Binding-site contacts:
Ligand atom C8 contacts residue GLU146 of chain 1.A at 4.2 Å.
Ligand atom C6 contacts residue TYR88 of chain 1.A at 4.1 Å (hydrophobic).
Ligand atom C10 contacts residue GLU146 of chain 1.A at 4.4 Å.
Ligand atom C13 contacts residue TYR88 of chain 1.A at 3.9 Å (hydrophobic).
Ligand atom C3 contacts residue PHE91 of chain 1.A at 3.6 Å (hydrophobic).
Ligand atom C1 contacts residue ALA145 of chain 1.A at 3.8 Å (hydrophobic).
Ligand atom N1 contacts residue TYR88 of chain 1.A at 3.0 Å (h-bond).
Ligand atom F1 contacts residue PRO121 of chain 1.A at 3.3 Å.
Ligand atom C10 contacts residue ARG219 of chain 1.A at 4.2 Å.
Ligand atom C13 contacts residue HIS157 of chain 1.A at 3.9 Å.
Ligand atom C1 contacts residue LEU92 of chain 1.A at 4.0 Å (hydrophobic).
Ligand atom C11 contacts residue PHE91 of chain 1.A at 3.7 Å (hydrophobic).
Ligand atom C5 contacts residue TYR88 of chain 1.A at 3.8 Å (hydrophobic).
Ligand atom C11 contacts residue PRO121 of chain 1.A at 4.1 Å (hydrophobic).
Ligand atom C1 contacts residue TRP96 of chain 1.A at 3.6 Å (hydrophobic).
Ligand atom C11 contacts residue ARG219 of chain 1.A at 4.3 Å.
Ligand atom C14 contacts residue HIS157 of chain 1.A at 3.9 Å.
Ligand atom C10 contacts residue PHE91 of chain 1.A at 3.7 Å (hydrophobic).
Ligand atom C6 contacts residue LEU92 of chain 1.A at 4.0 Å (hydrophobic).
Ligand atom C10 contacts residue HIS157 of chain 1.A at 3.5 Å.
Ligand atom C12 contacts residue LYS61 of chain 1.A at 4.4 Å.
Ligand atom N2 contacts residue TYR88 of chain 1.A at 4.3 Å.
Ligand atom C2 contacts residue GLU146 of chain 1.A at 4.2 Å.
Ligand atom C11 contacts residue HIS157 of chain 1.A at 3.5 Å.
Ligand atom C9 contacts residue HIS157 of chain 1.A at 3.8 Å.
Ligand atom F1 contacts residue LYS61 of chain 1.A at 3.8 Å.
Ligand atom C3 contacts residue GLU146 of chain 1.A at 3.5 Å.
Ligand atom F1 contacts residue PHE91 of chain 1.A at 4.3 Å.
Ligand atom F1 contacts residue HIS157 of chain 1.A at 3.8 Å.
Ligand atom C12 contacts residue HIS157 of chain 1.A at 3.7 Å.
Ligand atom C4 contacts residue PHE91 of chain 1.A at 4.2 Å (hydrophobic).
Ligand atom C13 contacts residue LYS61 of chain 1.A at 3.9 Å.
Ligand atom C6 contacts residue ALA145 of chain 1.A at 3.9 Å (hydrophobic).
Ligand atom C14 contacts residue TYR88 of chain 1.A at 4.1 Å (hydrophobic).
Ligand atom C1 contacts residue PHE91 of chain 1.A at 4.4 Å (hydrophobic).
Ligand atom C7 contacts residue TYR88 of chain 1.A at 3.7 Å (hydrophobic).
Ligand atom C12 contacts residue PHE91 of chain 1.A at 4.2 Å (hydrophobic).
Ligand atom C2 contacts residue TRP96 of chain 1.A at 3.9 Å (hydrophobic).
Ligand atom C12 contacts residue PRO121 of chain 1.A at 4.2 Å (hydrophobic).
Ligand atom C2 contacts residue PHE91 of chain 1.A at 3.7 Å (hydrophobic).

The small molecule below binds the protein below.
Small molecule (SMILES): Fc1ccc(Cn2cnc3ccccc32)cc1

Sequence of chain 1.A:
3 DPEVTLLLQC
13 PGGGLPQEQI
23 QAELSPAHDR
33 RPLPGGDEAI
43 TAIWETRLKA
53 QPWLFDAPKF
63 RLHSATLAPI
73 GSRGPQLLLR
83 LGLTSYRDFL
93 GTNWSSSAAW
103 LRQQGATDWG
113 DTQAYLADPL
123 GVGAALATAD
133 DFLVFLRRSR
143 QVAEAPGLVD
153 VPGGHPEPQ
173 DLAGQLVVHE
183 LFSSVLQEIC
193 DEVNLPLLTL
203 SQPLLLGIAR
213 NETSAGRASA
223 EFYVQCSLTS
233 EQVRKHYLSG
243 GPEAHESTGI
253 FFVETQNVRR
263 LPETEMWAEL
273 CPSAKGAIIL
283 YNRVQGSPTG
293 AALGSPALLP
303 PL